Binding-site contacts:
Ligand atom CZ2 contacts residue ARG34 of chain 5.A at 3.6 Å.
Ligand atom CD1 contacts residue ASN74 of chain 1.A at 3.8 Å.
Ligand atom CE2 contacts residue ASN207 of chain 5.A at 3.5 Å.
Ligand atom CE1 contacts residue ALA42 of chain 5.A at 3.8 Å (hydrophobic).
Ligand atom NE1 contacts residue ASN74 of chain 1.A at 2.9 Å (h-bond).
Ligand atom NE1 contacts residue VAL40 of chain 1.A at 3.7 Å.
Ligand atom O contacts residue LYS204 of chain 5.A at 3.7 Å.
Ligand atom CE1 contacts residue SER38 of chain 5.A at 3.8 Å.
Ligand atom C contacts residue LEU203 of chain 5.A at 3.5 Å (hydrophobic).
Ligand atom CZ2 contacts residue ASN74 of chain 1.A at 3.6 Å.
Ligand atom O contacts residue ALA206 of chain 5.A at 3.1 Å.
Ligand atom CE2 contacts residue GLU45 of chain 5.A at 3.9 Å.
Ligand atom CD2 contacts residue LEU41 of chain 5.A at 3.6 Å (hydrophobic).
Ligand atom CZ contacts residue SER38 of chain 5.A at 3.3 Å.
Ligand atom CD2 contacts residue GLU45 of chain 5.A at 3.8 Å.
Ligand atom C contacts residue VAL205 of chain 5.A at 3.5 Å (hydrophobic).
Ligand atom CA contacts residue VAL205 of chain 5.A at 3.9 Å (hydrophobic).
Ligand atom CH2 contacts residue ARG34 of chain 5.A at 3.5 Å.
Ligand atom NE1 contacts residue ASN207 of chain 5.A at 3.6 Å.
Ligand atom CE2 contacts residue VAL40 of chain 1.A at 3.6 Å (hydrophobic).
Ligand atom CZ2 contacts residue ASN207 of chain 5.A at 3.6 Å.
Ligand atom CB contacts residue GLU44 of chain 1.A at 3.4 Å.
Ligand atom CZ contacts residue ALA42 of chain 5.A at 3.5 Å (hydrophobic).
Ligand atom CD1 contacts residue ASN207 of chain 5.A at 3.5 Å.
Ligand atom C contacts residue GLU44 of chain 1.A at 3.7 Å.
Ligand atom CA contacts residue VAL205 of chain 5.A at 3.2 Å (hydrophobic).
Ligand atom O contacts residue VAL205 of chain 5.A at 3.5 Å (h-bond).
Ligand atom CA contacts residue GLU44 of chain 1.A at 3.6 Å.
Ligand atom CD1 contacts residue SER38 of chain 5.A at 3.6 Å.
Ligand atom N contacts residue GLU44 of chain 1.A at 2.8 Å (salt-bridge).
Ligand atom N contacts residue GLU44 of chain 1.A at 3.3 Å (salt-bridge).
Ligand atom O contacts residue ASN207 of chain 5.A at 3.2 Å (h-bond).
Ligand atom CD1 contacts residue VAL40 of chain 1.A at 3.7 Å (hydrophobic).
Ligand atom O contacts residue VAL205 of chain 5.A at 2.9 Å (h-bond).
Ligand atom N contacts residue VAL205 of chain 5.A at 2.8 Å (h-bond).
Ligand atom CG contacts residue VAL40 of chain 1.A at 3.6 Å (hydrophobic).
Ligand atom CE1 contacts residue ALA206 of chain 5.A at 3.9 Å (hydrophobic).
Ligand atom CD2 contacts residue VAL40 of chain 1.A at 3.5 Å (hydrophobic).
Ligand atom O contacts residue ASN207 of chain 5.A at 2.8 Å (h-bond).
Ligand atom CH2 contacts residue ILE37 of chain 1.A at 3.8 Å (hydrophobic).

The protein below binds the small molecule below.
Small molecule (SMILES): CC(C)C[C@H](NC(=O)[C@H](CC1=CN=C2C=CC=CC12)NC(=O)[C@H](C)N)C(=O)N[C@@H](Cc1ccccc1)C(=O)N[C@@H](CCC(=O)O)C(=O)N[C@@H](C)C=O

Sequence of chain 1.A:
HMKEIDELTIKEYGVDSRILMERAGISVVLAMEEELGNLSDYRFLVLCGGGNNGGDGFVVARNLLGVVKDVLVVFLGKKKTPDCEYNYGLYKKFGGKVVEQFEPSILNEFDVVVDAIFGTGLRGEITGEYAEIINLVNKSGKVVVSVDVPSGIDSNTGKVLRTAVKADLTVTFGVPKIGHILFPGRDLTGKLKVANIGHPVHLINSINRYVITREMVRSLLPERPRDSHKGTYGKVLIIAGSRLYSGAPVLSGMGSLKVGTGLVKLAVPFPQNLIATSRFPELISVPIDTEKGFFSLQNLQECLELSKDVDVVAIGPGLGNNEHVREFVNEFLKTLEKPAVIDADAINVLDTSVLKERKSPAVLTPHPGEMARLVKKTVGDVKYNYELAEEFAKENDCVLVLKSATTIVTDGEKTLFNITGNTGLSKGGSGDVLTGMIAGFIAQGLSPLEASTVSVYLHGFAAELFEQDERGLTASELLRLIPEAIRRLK

Sequence of chain 5.A:
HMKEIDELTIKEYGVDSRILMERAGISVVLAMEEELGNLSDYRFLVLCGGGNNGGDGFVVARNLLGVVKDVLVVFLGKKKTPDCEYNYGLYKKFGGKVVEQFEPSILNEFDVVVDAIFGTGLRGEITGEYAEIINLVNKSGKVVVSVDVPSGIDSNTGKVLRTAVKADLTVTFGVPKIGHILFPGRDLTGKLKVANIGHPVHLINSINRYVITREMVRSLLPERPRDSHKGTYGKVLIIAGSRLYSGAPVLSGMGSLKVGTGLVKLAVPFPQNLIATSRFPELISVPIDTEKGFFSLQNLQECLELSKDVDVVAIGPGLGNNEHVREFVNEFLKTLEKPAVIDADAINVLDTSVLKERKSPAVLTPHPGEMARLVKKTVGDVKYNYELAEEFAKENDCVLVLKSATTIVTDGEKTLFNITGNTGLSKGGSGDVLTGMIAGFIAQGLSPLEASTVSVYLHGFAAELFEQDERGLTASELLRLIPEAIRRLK